Binding-site contacts:
Ligand atom C2' contacts residue LYS682 of chain 15.A at 3.6 Å.
Ligand atom C4' contacts residue TRP201 of chain 15.A at 4.3 Å (hydrophobic).
Ligand atom C1' contacts residue TRP201 of chain 15.A at 4.5 Å (hydrophobic).
Ligand atom O4' contacts residue TRP201 of chain 15.A at 4.5 Å.
Ligand atom O2 contacts residue TRP201 of chain 15.A at 4.3 Å.
Ligand atom C6 contacts residue TRP201 of chain 15.A at 3.5 Å (hydrophobic).
Ligand atom C3' contacts residue TRP201 of chain 15.A at 4.1 Å (hydrophobic).
Ligand atom C5' contacts residue TRP201 of chain 15.A at 3.5 Å (hydrophobic).
Ligand atom N4 contacts residue ASP199 of chain 15.A at 4.0 Å.
Ligand atom O2 contacts residue LYS682 of chain 15.A at 4.2 Å.
Ligand atom N4 contacts residue TRP201 of chain 15.A at 3.8 Å.
Ligand atom N1 contacts residue TRP201 of chain 15.A at 4.0 Å.
Ligand atom C5 contacts residue TRP201 of chain 15.A at 3.4 Å (hydrophobic).
Ligand atom C1' contacts residue LYS682 of chain 15.A at 4.5 Å.
Ligand atom OP1 contacts residue PRO423 of chain 15.A at 3.6 Å.
Ligand atom C2' contacts residue TRP201 of chain 15.A at 3.7 Å (hydrophobic).
Ligand atom C4 contacts residue TRP201 of chain 15.A at 3.3 Å (hydrophobic).
Ligand atom N4 contacts residue GLY198 of chain 15.A at 3.8 Å.
Ligand atom C3' contacts residue LYS682 of chain 15.A at 3.8 Å.
Ligand atom O5' contacts residue TRP201 of chain 15.A at 3.6 Å.
Ligand atom N3 contacts residue TRP201 of chain 15.A at 3.6 Å.
Ligand atom C2 contacts residue TRP201 of chain 15.A at 3.9 Å (hydrophobic).
Ligand atom O2 contacts residue LEU197 of chain 15.A at 4.0 Å.
Ligand atom O3' contacts residue LYS682 of chain 15.A at 3.1 Å (salt-bridge).

Sequence of chain 15.A:
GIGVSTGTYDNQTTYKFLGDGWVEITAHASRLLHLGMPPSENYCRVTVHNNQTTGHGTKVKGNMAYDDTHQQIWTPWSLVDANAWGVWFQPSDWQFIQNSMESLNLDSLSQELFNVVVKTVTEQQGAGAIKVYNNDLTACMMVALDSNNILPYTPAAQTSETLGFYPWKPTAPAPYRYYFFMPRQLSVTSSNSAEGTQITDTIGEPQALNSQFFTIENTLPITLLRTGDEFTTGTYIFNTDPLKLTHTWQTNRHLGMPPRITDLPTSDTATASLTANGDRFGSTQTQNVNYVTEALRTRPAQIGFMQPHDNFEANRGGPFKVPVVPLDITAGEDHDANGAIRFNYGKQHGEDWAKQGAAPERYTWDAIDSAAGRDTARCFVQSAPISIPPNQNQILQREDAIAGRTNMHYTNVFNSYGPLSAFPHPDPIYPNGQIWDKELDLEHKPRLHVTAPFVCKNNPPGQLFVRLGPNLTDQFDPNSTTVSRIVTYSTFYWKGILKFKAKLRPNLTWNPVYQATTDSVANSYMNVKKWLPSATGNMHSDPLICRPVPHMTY

The protein below binds the small molecule below.
Small molecule (SMILES): Nc1ccn([C@H]2C[C@H](O)[C@@H](COP(=O)(O)O)O2)c(=O)n1